This small molecule binds to this protein.
Small molecule (SMILES): OC[C@H]1O[C@H](OC[C@H]2O[C@H](O)[C@@H](O)[C@@H](O)[C@@H]2O)[C@@H](O)[C@@H](O)[C@@H]1O

Binding-site contacts:
Ligand atom O3 contacts residue TYR29 of chain 1.A at 4.4 Å.
Ligand atom C6 contacts residue TYR29 of chain 1.A at 3.9 Å (hydrophobic).
Ligand atom O6 contacts residue SER66 of chain 1.A at 4.2 Å.
Ligand atom C6 contacts residue TYR69 of chain 1.A at 3.5 Å (hydrophobic).
Ligand atom O4 contacts residue ASP71 of chain 1.A at 2.6 Å (salt-bridge).
Ligand atom O6 contacts residue TYR69 of chain 1.A at 2.6 Å (h-bond).
Ligand atom C2 contacts residue GLY91 of chain 1.A at 4.4 Å.
Ligand atom O4 contacts residue TYR29 of chain 1.A at 3.8 Å.
Ligand atom O5 contacts residue ASP68 of chain 1.A at 2.7 Å (salt-bridge).
Ligand atom C2 contacts residue GLY67 of chain 1.A at 4.3 Å.
Ligand atom O3 contacts residue GLY90 of chain 1.A at 3.6 Å.
Ligand atom O2 contacts residue GLY67 of chain 1.A at 3.5 Å.
Ligand atom C4 contacts residue GLY90 of chain 1.A at 4.2 Å.
Ligand atom C5 contacts residue ASP71 of chain 1.A at 4.1 Å.
Ligand atom C1 contacts residue GLY67 of chain 1.A at 3.9 Å.
Ligand atom O6 contacts residue ASP71 of chain 1.A at 2.8 Å (salt-bridge).
Ligand atom O4 contacts residue GLY91 of chain 1.A at 3.5 Å (h-bond).
Ligand atom O5 contacts residue GLY67 of chain 1.A at 3.2 Å.
Ligand atom C4 contacts residue GLY67 of chain 1.A at 4.3 Å.
Ligand atom C5 contacts residue GLY67 of chain 1.A at 4.1 Å.
Ligand atom C4 contacts residue ASP68 of chain 1.A at 4.3 Å.
Ligand atom O4 contacts residue ASP68 of chain 1.A at 3.0 Å (salt-bridge).
Ligand atom C3 contacts residue GLY91 of chain 1.A at 3.6 Å.
Ligand atom C1 contacts residue ASP68 of chain 1.A at 3.6 Å.
Ligand atom O6 contacts residue GLY67 of chain 1.A at 3.0 Å (h-bond).
Ligand atom O2 contacts residue GLY91 of chain 1.A at 3.8 Å.
Ligand atom C6 contacts residue ASP71 of chain 1.A at 3.4 Å.
Ligand atom C3 contacts residue GLY90 of chain 1.A at 4.5 Å.
Ligand atom C4 contacts residue ASP71 of chain 1.A at 3.4 Å.
Ligand atom O6 contacts residue ASP68 of chain 1.A at 2.9 Å (salt-bridge).
Ligand atom C6 contacts residue GLY67 of chain 1.A at 4.2 Å.
Ligand atom O5 contacts residue TYR69 of chain 1.A at 4.3 Å.
Ligand atom C4 contacts residue GLY91 of chain 1.A at 3.4 Å.
Ligand atom O4 contacts residue GLY90 of chain 1.A at 3.5 Å.
Ligand atom C6 contacts residue ASP68 of chain 1.A at 3.7 Å.
Ligand atom O3 contacts residue GLY91 of chain 1.A at 2.8 Å (h-bond).
Ligand atom C5 contacts residue ASP68 of chain 1.A at 3.8 Å.

Sequence of chain 1.A:
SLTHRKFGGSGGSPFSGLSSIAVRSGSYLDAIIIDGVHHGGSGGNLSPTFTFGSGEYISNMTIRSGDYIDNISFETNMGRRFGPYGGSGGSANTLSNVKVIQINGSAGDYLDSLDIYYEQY